Sequence of chain 1.M:
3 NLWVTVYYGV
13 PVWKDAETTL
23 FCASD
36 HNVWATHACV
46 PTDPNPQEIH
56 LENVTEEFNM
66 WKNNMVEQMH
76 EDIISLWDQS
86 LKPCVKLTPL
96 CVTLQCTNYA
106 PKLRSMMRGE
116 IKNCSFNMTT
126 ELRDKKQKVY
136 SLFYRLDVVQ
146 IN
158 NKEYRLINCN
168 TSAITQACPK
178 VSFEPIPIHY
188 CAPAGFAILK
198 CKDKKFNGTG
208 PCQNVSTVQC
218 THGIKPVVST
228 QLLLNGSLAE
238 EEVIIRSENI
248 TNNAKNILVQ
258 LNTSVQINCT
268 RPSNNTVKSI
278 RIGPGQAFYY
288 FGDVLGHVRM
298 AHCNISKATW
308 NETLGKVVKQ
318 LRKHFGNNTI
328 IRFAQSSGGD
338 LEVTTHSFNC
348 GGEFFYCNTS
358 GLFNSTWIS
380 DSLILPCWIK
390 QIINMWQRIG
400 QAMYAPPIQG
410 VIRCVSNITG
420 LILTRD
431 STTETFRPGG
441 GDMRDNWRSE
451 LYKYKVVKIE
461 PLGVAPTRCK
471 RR

This small molecule binds to this protein.
Small molecule (SMILES): CC(=O)N[C@@H]1[C@@H](O)[C@H](O)[C@@H](CO)O[C@H]1O

Sequence of chain 1.R:
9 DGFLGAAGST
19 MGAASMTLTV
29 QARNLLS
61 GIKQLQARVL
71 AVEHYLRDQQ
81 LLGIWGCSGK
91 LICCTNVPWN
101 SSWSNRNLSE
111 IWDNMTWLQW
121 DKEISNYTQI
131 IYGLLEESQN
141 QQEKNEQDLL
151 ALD

Binding-site contacts:
Ligand atom C3 contacts residue ASN58 of chain 1.M at 3.8 Å.
Ligand atom O5 contacts residue ASN58 of chain 1.M at 2.3 Å (h-bond).
Ligand atom C8 contacts residue GLU57 of chain 1.M at 3.9 Å.
Ligand atom C8 contacts residue SER17 of chain 1.R at 3.2 Å.
Ligand atom C1 contacts residue GLU57 of chain 1.M at 4.3 Å.
Ligand atom N2 contacts residue SER17 of chain 1.R at 4.3 Å.
Ligand atom O7 contacts residue ASN58 of chain 1.M at 4.4 Å.
Ligand atom C7 contacts residue ASN58 of chain 1.M at 3.9 Å.
Ligand atom C7 contacts residue GLU57 of chain 1.M at 4.3 Å.
Ligand atom N2 contacts residue ASN58 of chain 1.M at 2.9 Å (h-bond).
Ligand atom C8 contacts residue GLY13 of chain 1.R at 4.1 Å.
Ligand atom C7 contacts residue SER17 of chain 1.R at 3.0 Å.
Ligand atom O7 contacts residue SER17 of chain 1.R at 2.4 Å (h-bond).
Ligand atom N2 contacts residue GLU57 of chain 1.M at 3.6 Å.
Ligand atom C1 contacts residue ASN58 of chain 1.M at 1.4 Å.
Ligand atom C5 contacts residue ASN58 of chain 1.M at 3.6 Å.
Ligand atom C2 contacts residue ASN58 of chain 1.M at 2.4 Å.
Ligand atom C4 contacts residue ASN58 of chain 1.M at 4.2 Å.